Binding-site contacts:
Ligand atom O7 contacts residue ASN72 of chain 1.B at 3.3 Å (h-bond).
Ligand atom O5 contacts residue MET104 of chain 1.B at 3.7 Å.
Ligand atom C8 contacts residue THR74 of chain 1.B at 4.1 Å.
Ligand atom C2 contacts residue THR74 of chain 1.B at 4.2 Å.
Ligand atom C7 contacts residue THR74 of chain 1.B at 4.1 Å.
Ligand atom N2 contacts residue THR74 of chain 1.B at 3.6 Å (h-bond).
Ligand atom C7 contacts residue ASN72 of chain 1.B at 3.5 Å.
Ligand atom C5 contacts residue ASN72 of chain 1.B at 3.5 Å.
Ligand atom O7 contacts residue HIS71 of chain 1.B at 4.5 Å.
Ligand atom C1 contacts residue MET104 of chain 1.B at 4.4 Å (hydrophobic).
Ligand atom O5 contacts residue ASN72 of chain 1.B at 2.4 Å (h-bond).
Ligand atom C5 contacts residue MET104 of chain 1.B at 4.3 Å (hydrophobic).
Ligand atom O6 contacts residue MET104 of chain 1.B at 4.1 Å.
Ligand atom C3 contacts residue ASN72 of chain 1.B at 3.8 Å.
Ligand atom C6 contacts residue ASN72 of chain 1.B at 3.7 Å.
Ligand atom C4 contacts residue ASN72 of chain 1.B at 4.1 Å.
Ligand atom C8 contacts residue ASN72 of chain 1.B at 3.4 Å.
Ligand atom N2 contacts residue ASN72 of chain 1.B at 3.1 Å (h-bond).
Ligand atom C6 contacts residue MET104 of chain 1.B at 3.7 Å (hydrophobic).
Ligand atom C1 contacts residue ASN72 of chain 1.B at 1.4 Å.
Ligand atom C1 contacts residue THR74 of chain 1.B at 3.7 Å.
Ligand atom C2 contacts residue ASN72 of chain 1.B at 2.5 Å.

Sequence of chain 1.B:
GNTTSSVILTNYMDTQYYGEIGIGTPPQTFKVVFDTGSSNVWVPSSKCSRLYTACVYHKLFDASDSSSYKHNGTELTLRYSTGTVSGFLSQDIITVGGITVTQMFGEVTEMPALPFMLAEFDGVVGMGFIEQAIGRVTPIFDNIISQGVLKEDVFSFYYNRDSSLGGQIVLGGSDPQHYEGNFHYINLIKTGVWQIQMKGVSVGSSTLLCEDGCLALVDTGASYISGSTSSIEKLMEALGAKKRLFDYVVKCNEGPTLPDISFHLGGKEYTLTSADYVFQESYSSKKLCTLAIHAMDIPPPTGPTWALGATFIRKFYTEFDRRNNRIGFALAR

This small molecule binds to this protein.
Small molecule (SMILES): CC(=O)N[C@@H]1[C@@H](O)[C@H](O)[C@@H](CO)O[C@H]1O